Sequence of chain 7.A:
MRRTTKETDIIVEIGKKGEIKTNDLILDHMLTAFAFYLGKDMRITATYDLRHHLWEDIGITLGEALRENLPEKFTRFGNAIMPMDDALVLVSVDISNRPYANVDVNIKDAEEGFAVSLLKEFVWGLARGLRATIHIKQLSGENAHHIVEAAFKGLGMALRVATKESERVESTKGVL

Sequence of chain 7.C:
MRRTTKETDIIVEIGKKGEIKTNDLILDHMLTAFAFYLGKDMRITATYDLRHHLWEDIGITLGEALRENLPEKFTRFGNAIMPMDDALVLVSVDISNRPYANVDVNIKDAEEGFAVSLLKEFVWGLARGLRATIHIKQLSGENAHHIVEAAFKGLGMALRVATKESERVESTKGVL

The protein below binds the small molecule below.
Small molecule (SMILES): O=P(O)(O)C[C@@H](O)Cn1cncn1

Sequence of chain 7.B:
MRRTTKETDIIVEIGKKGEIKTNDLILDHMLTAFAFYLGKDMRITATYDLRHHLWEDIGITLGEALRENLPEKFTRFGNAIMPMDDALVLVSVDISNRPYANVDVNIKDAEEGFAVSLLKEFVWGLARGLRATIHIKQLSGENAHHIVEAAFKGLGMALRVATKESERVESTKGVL

Binding-site contacts:
Ligand atom P9 contacts residue LYS153 of chain 7.C at 3.8 Å.
Ligand atom C7 contacts residue GLU149 of chain 7.C at 3.6 Å.
Ligand atom N1 contacts residue HIS145 of chain 7.C at 3.0 Å (h-bond).
Ligand atom N1 contacts residue GLU149 of chain 7.C at 3.1 Å (salt-bridge).
Ligand atom O13 contacts residue HIS53 of chain 7.B at 3.3 Å (h-bond).
Ligand atom C5 contacts residue HIS145 of chain 7.C at 3.3 Å.
Ligand atom N2 contacts residue MET84 of chain 7.C at 3.5 Å (h-bond).
Ligand atom C8 contacts residue GLU149 of chain 7.C at 3.4 Å.
Ligand atom P9 contacts residue ARG76 of chain 7.A at 3.7 Å.
Ligand atom O10 contacts residue LYS173 of chain 7.A at 2.7 Å (salt-bridge).
Ligand atom N1 contacts residue MN1 of chain 7.H at 2.2 Å.
Ligand atom C5 contacts residue HIS52 of chain 7.B at 3.2 Å.
Ligand atom N4 contacts residue HIS52 of chain 7.B at 3.1 Å (h-bond).
Ligand atom C3 contacts residue MN1 of chain 7.G at 3.3 Å.
Ligand atom C6 contacts residue GLU149 of chain 7.C at 3.5 Å.
Ligand atom O10 contacts residue ARG98 of chain 7.A at 2.8 Å (salt-bridge).
Ligand atom C6 contacts residue MET84 of chain 7.C at 3.6 Å (hydrophobic).
Ligand atom O13 contacts residue HIS29 of chain 7.C at 3.2 Å (h-bond).
Ligand atom O12 contacts residue ARG98 of chain 7.A at 3.1 Å (salt-bridge).
Ligand atom C3 contacts residue MET84 of chain 7.C at 3.7 Å (hydrophobic).
Ligand atom O11 contacts residue SER171 of chain 7.A at 2.6 Å (h-bond).
Ligand atom C5 contacts residue MN1 of chain 7.H at 3.3 Å.
Ligand atom N4 contacts residue MN1 of chain 7.G at 2.3 Å.
Ligand atom P9 contacts residue SER171 of chain 7.A at 3.7 Å.
Ligand atom O12 contacts residue ARG76 of chain 7.A at 3.0 Å (salt-bridge).
Ligand atom C6 contacts residue MN1 of chain 7.H at 3.5 Å.
Ligand atom O13 contacts residue GLU7 of chain 7.B at 2.7 Å (salt-bridge).
Ligand atom N4 contacts residue GLU56 of chain 7.B at 3.2 Å (salt-bridge).
Ligand atom N2 contacts residue MN1 of chain 7.H at 3.2 Å.
Ligand atom N2 contacts residue GLU149 of chain 7.C at 3.6 Å.
Ligand atom C7 contacts residue GLU7 of chain 7.B at 3.5 Å.
Ligand atom O13 contacts residue MN1 of chain 7.H at 2.3 Å.
Ligand atom O11 contacts residue ARG76 of chain 7.A at 2.8 Å (salt-bridge).
Ligand atom C5 contacts residue MN1 of chain 7.G at 3.3 Å.
Ligand atom C7 contacts residue MN1 of chain 7.H at 3.4 Å.
Ligand atom O13 contacts residue GLU149 of chain 7.C at 3.2 Å (salt-bridge).
Ligand atom C5 contacts residue HIS53 of chain 7.B at 3.7 Å.
Ligand atom N1 contacts residue HIS53 of chain 7.B at 3.3 Å (h-bond).
Ligand atom N4 contacts residue HIS146 of chain 7.C at 3.3 Å (h-bond).
Ligand atom O12 contacts residue LYS153 of chain 7.C at 2.8 Å (salt-bridge).